Binding-site contacts:
Ligand atom C1 contacts residue ASN246 of chain 1.C at 1.4 Å.
Ligand atom C6 contacts residue THR248 of chain 1.C at 4.4 Å.
Ligand atom C1 contacts residue THR248 of chain 1.C at 3.1 Å.
Ligand atom C5 contacts residue THR248 of chain 1.C at 3.6 Å.
Ligand atom C5 contacts residue ASN246 of chain 1.C at 3.6 Å.
Ligand atom O6 contacts residue ASN249 of chain 1.C at 4.1 Å.
Ligand atom O5 contacts residue THR248 of chain 1.C at 3.3 Å (h-bond).
Ligand atom O7 contacts residue ASN246 of chain 1.C at 4.0 Å.
Ligand atom C5 contacts residue ASN249 of chain 1.C at 4.5 Å.
Ligand atom C1 contacts residue ASN249 of chain 1.C at 4.3 Å.
Ligand atom N2 contacts residue ASN246 of chain 1.C at 2.9 Å (h-bond).
Ligand atom C4 contacts residue ASN246 of chain 1.C at 4.2 Å.
Ligand atom C3 contacts residue ASN246 of chain 1.C at 3.8 Å.
Ligand atom O5 contacts residue ASN249 of chain 1.C at 3.7 Å.
Ligand atom C6 contacts residue ASN249 of chain 1.C at 4.4 Å.
Ligand atom C7 contacts residue ASN246 of chain 1.C at 3.7 Å.
Ligand atom O5 contacts residue ASN246 of chain 1.C at 2.3 Å (h-bond).
Ligand atom C2 contacts residue ASN246 of chain 1.C at 2.4 Å.
Ligand atom C2 contacts residue THR248 of chain 1.C at 4.3 Å.

A small-molecule ligand and the protein it binds are described below.
Small molecule (SMILES): CC(=O)N[C@H]1[C@H](O[C@H]2[C@H](O)[C@@H](NC(C)=O)CO[C@@H]2CO)O[C@H](CO)[C@@H](O)[C@@H]1O

Sequence of chain 1.C:
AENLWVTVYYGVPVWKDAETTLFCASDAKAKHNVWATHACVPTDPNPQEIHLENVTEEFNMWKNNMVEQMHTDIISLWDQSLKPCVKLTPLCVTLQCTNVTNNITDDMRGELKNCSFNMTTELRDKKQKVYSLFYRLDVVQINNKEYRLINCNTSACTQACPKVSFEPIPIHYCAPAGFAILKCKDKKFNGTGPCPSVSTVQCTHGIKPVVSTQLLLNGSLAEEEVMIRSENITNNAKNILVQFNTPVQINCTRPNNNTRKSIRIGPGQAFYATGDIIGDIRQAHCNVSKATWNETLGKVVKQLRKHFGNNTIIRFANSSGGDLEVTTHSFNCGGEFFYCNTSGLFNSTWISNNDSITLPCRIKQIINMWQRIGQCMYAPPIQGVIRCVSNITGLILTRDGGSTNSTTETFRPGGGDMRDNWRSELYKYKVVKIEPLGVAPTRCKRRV